Binding-site contacts:
Ligand atom C32 contacts residue OXY1 of chain 1.D at 2.3 Å.
Ligand atom C16 contacts residue FE21 of chain 1.E at 3.4 Å.
Ligand atom C16 contacts residue OXY1 of chain 1.D at 3.2 Å.
Ligand atom C30 contacts residue OXY1 of chain 1.D at 3.1 Å.
Ligand atom C1 contacts residue SER183 of chain 1.A at 3.6 Å.
Ligand atom N14 contacts residue TYR91 of chain 1.A at 3.2 Å (h-bond).
Ligand atom N14 contacts residue CYS104 of chain 1.A at 3.9 Å.
Ligand atom O43 contacts residue TYR189 of chain 1.A at 2.6 Å (h-bond).
Ligand atom O19 contacts residue ARG87 of chain 1.A at 2.9 Å (salt-bridge).
Ligand atom S17 contacts residue OXY1 of chain 1.D at 3.0 Å (h-bond).
Ligand atom C3 contacts residue LEU321 of chain 1.A at 3.9 Å (hydrophobic).
Ligand atom C16 contacts residue HIS214 of chain 1.A at 3.2 Å.
Ligand atom S17 contacts residue FE21 of chain 1.E at 2.3 Å.
Ligand atom C30 contacts residue ILE187 of chain 1.A at 3.7 Å (hydrophobic).
Ligand atom C10 contacts residue LEU324 of chain 1.A at 3.8 Å (hydrophobic).
Ligand atom C31 contacts residue ILE187 of chain 1.A at 3.8 Å (hydrophobic).
Ligand atom O42 contacts residue TYR189 of chain 1.A at 3.4 Å.
Ligand atom O18 contacts residue PRO283 of chain 1.A at 3.9 Å.
Ligand atom C33 contacts residue FE21 of chain 1.E at 3.6 Å.
Ligand atom O15 contacts residue THR331 of chain 1.A at 3.9 Å.
Ligand atom C16 contacts residue PHE211 of chain 1.A at 3.7 Å (hydrophobic).
Ligand atom C7 contacts residue LEU324 of chain 1.A at 3.9 Å (hydrophobic).
Ligand atom O42 contacts residue SER281 of chain 1.A at 2.8 Å (h-bond).
Ligand atom C33 contacts residue OXY1 of chain 1.D at 0.8 Å.
Ligand atom S17 contacts residue ASP216 of chain 1.A at 2.9 Å (salt-bridge).
Ligand atom O19 contacts residue SER183 of chain 1.A at 2.6 Å (h-bond).
Ligand atom O18 contacts residue ILE187 of chain 1.A at 3.8 Å.
Ligand atom C31 contacts residue OXY1 of chain 1.D at 3.7 Å.
Ligand atom C37 contacts residue OXY1 of chain 1.D at 3.1 Å.
Ligand atom N29 contacts residue OXY1 of chain 1.D at 3.2 Å (h-bond).
Ligand atom S17 contacts residue HIS214 of chain 1.A at 3.3 Å (h-bond).
Ligand atom O20 contacts residue ARG87 of chain 1.A at 2.7 Å (salt-bridge).
Ligand atom C1 contacts residue ARG87 of chain 1.A at 3.5 Å.
Ligand atom C31 contacts residue TYR189 of chain 1.A at 3.5 Å (hydrophobic).
Ligand atom N11 contacts residue PHE285 of chain 1.A at 3.7 Å.
Ligand atom O18 contacts residue PHE285 of chain 1.A at 3.5 Å.
Ligand atom S17 contacts residue PHE285 of chain 1.A at 3.8 Å.
Ligand atom C31 contacts residue SER281 of chain 1.A at 3.7 Å.
Ligand atom C37 contacts residue PRO283 of chain 1.A at 3.9 Å (hydrophobic).
Ligand atom C32 contacts residue SER281 of chain 1.A at 3.9 Å.

Sequence of chain 1.A:
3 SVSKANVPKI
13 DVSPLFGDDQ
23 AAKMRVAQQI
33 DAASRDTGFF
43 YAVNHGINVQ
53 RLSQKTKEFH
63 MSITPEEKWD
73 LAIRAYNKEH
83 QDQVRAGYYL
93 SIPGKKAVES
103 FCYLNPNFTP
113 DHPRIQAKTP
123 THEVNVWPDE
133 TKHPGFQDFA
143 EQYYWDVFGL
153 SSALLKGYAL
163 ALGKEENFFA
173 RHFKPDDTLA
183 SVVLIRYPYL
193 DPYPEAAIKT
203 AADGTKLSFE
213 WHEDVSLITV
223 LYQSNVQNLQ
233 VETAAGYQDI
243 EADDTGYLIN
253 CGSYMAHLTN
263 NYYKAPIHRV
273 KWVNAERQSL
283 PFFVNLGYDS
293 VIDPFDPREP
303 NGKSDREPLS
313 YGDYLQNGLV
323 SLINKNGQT

This protein binds this small molecule.
Small molecule (SMILES): CC(C)[C@@H](NC(=O)[C@H](CS)NC(=O)CCC[C@H](N)C(=O)O)C(=O)O